Sequence of chain 10.A:
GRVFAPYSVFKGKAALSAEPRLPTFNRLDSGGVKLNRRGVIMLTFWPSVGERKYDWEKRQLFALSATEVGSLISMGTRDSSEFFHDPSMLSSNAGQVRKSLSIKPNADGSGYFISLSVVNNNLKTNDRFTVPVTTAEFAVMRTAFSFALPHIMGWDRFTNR

The small molecule below binds the protein below.
Small molecule (SMILES): Cc1cn([C@H]2C[C@H](O[P](=O)(O)OC[C@H]3O[C@@H](n4cc(C)c(=O)[nH]c4=O)C[C@@H]3O[P](=O)(O)OC[C@H]3O[C@@H](n4cc(C)c(=O)[nH]c4=O)C[C@@H]3O[P](=O)(O)OC[C@H]3O[C@@H](n4cc(C)c(=O)[nH]c4=O)C[C@@H]3O[P](=O)(O)OC[C@H]3O[C@@H](n4cc(C)c(=O)[nH]c4=O)C[C@@H]3O[P](=O)(O)OC[C@H]3O[C@@H](n4cc(C)c(=O)[nH]c4=O)C[C@@H]3O)[C@@H](CO[P](=O)(O)O[C@H]3C[C@H](n4cc(C)c(=O)[nH]c4=O)O[C@@H]3CO[P](=O)(O)O[C@H]3C[C@H](n4cc(C)c(=O)[nH]c4=O)O[C@@H]3CO[P](=O)(O)O[C@H]3C[C@H](n4cc(C)c(=O)[nH]c4=O)O[C@@H]3COP(=O)=O)O2)c(=O)[nH]c1=O

Binding-site contacts:
Ligand atom N3 contacts residue PHE12 of chain 20.A at 2.9 Å.
Ligand atom C4 contacts residue PHE12 of chain 20.A at 3.2 Å (hydrophobic).
Ligand atom O4' contacts residue MET50 of chain 7.A at 3.4 Å.
Ligand atom N3 contacts residue LYS21 of chain 10.A at 2.8 Å.
Ligand atom OP1 contacts residue LYS61 of chain 20.A at 3.0 Å.
Ligand atom O2 contacts residue TRP64 of chain 20.A at 3.1 Å.
Ligand atom O2 contacts residue LEU98 of chain 7.A at 3.4 Å.
Ligand atom N1 contacts residue PHE12 of chain 20.A at 3.3 Å.
Ligand atom O4 contacts residue PRO14 of chain 20.A at 3.5 Å.
Ligand atom OP2 contacts residue LYS107 of chain 7.A at 2.6 Å (salt-bridge).
Ligand atom O4 contacts residue PHE12 of chain 20.A at 3.2 Å.
Ligand atom C1' contacts residue LEU98 of chain 7.A at 3.5 Å (hydrophobic).
Ligand atom O3' contacts residue ALA71 of chain 7.A at 3.4 Å.
Ligand atom OP1 contacts residue TYR62 of chain 20.A at 2.8 Å (h-bond).
Ligand atom C1' contacts residue ASP94 of chain 7.A at 3.5 Å.
Ligand atom N3 contacts residue PHE18 of chain 20.A at 3.4 Å.
Ligand atom C4 contacts residue LYS21 of chain 10.A at 3.4 Å.
Ligand atom O4' contacts residue HIS93 of chain 7.A at 3.4 Å.
Ligand atom OP1 contacts residue ALA71 of chain 7.A at 2.9 Å (h-bond).
Ligand atom O2 contacts residue PHE12 of chain 20.A at 3.2 Å.
Ligand atom C4 contacts residue PHE18 of chain 20.A at 3.3 Å (hydrophobic).
Ligand atom C4 contacts residue PHE92 of chain 7.A at 3.3 Å (hydrophobic).
Ligand atom O4' contacts residue TRP64 of chain 20.A at 2.9 Å (h-bond).
Ligand atom C2 contacts residue PHE12 of chain 20.A at 2.9 Å (hydrophobic).
Ligand atom O2 contacts residue ARG60 of chain 20.A at 3.0 Å.
Ligand atom N3 contacts residue PHE92 of chain 7.A at 3.0 Å (h-bond).
Ligand atom C7 contacts residue HIS93 of chain 7.A at 3.5 Å.
Ligand atom C7 contacts residue TRP64 of chain 20.A at 3.5 Å (hydrophobic).
Ligand atom O4 contacts residue SER16 of chain 20.A at 3.0 Å (h-bond).
Ligand atom C5 contacts residue PHE18 of chain 20.A at 3.4 Å (hydrophobic).
Ligand atom O2 contacts residue MET97 of chain 7.A at 3.4 Å.
Ligand atom O4 contacts residue PHE92 of chain 7.A at 3.5 Å (h-bond).
Ligand atom C5 contacts residue HIS93 of chain 7.A at 3.5 Å.
Ligand atom C5' contacts residue TYR62 of chain 20.A at 3.2 Å (hydrophobic).
Ligand atom C2 contacts residue TRP64 of chain 20.A at 3.5 Å (hydrophobic).
Ligand atom O4 contacts residue LYS21 of chain 10.A at 2.9 Å (salt-bridge).
Ligand atom O2 contacts residue ASP94 of chain 7.A at 3.0 Å (salt-bridge).
Ligand atom OP1 contacts residue HIS93 of chain 7.A at 2.7 Å (h-bond).
Ligand atom C6 contacts residue TRP64 of chain 20.A at 3.2 Å (hydrophobic).
Ligand atom OP1 contacts residue LYS107 of chain 7.A at 2.8 Å (salt-bridge).

Sequence of chain 7.A:
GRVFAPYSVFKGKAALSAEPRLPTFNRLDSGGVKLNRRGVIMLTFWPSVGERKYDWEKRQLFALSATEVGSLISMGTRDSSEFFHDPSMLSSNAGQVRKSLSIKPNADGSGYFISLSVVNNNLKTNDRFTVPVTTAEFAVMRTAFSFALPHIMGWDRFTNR

Sequence of chain 20.A:
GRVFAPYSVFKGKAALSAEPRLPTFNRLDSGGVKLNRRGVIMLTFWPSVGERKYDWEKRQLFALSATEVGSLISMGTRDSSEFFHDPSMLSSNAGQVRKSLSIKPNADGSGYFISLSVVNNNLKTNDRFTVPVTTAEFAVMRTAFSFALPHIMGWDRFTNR